This small molecule binds to this protein.
Small molecule (SMILES): CC(=O)N[C@H]1[C@H](O[C@H]2[C@H](O)[C@@H](NC(C)=O)CO[C@@H]2CO)O[C@H](CO)[C@@H](O)[C@@H]1O

Binding-site contacts:
Ligand atom C5 contacts residue ASN1071 of chain 1.C at 3.6 Å.
Ligand atom C3 contacts residue ASN1071 of chain 1.C at 3.8 Å.
Ligand atom N2 contacts residue ASN1071 of chain 1.C at 3.0 Å (h-bond).
Ligand atom O4 contacts residue ALA703 of chain 1.C at 4.4 Å.
Ligand atom C8 contacts residue ASN1071 of chain 1.C at 4.2 Å.
Ligand atom C2 contacts residue ASN1071 of chain 1.C at 2.5 Å.
Ligand atom C1 contacts residue ASN1071 of chain 1.C at 1.4 Å.
Ligand atom C4 contacts residue ASN1071 of chain 1.C at 4.2 Å.
Ligand atom C7 contacts residue ALA703 of chain 1.C at 4.4 Å (hydrophobic).
Ligand atom C7 contacts residue ASN1071 of chain 1.C at 4.0 Å.
Ligand atom O5 contacts residue ASN1071 of chain 1.C at 2.3 Å (h-bond).
Ligand atom C1 contacts residue GLN892 of chain 1.A at 3.9 Å.
Ligand atom C5 contacts residue ALA703 of chain 1.C at 4.1 Å (hydrophobic).
Ligand atom C8 contacts residue ALA703 of chain 1.C at 4.2 Å (hydrophobic).

Sequence of chain 1.C:
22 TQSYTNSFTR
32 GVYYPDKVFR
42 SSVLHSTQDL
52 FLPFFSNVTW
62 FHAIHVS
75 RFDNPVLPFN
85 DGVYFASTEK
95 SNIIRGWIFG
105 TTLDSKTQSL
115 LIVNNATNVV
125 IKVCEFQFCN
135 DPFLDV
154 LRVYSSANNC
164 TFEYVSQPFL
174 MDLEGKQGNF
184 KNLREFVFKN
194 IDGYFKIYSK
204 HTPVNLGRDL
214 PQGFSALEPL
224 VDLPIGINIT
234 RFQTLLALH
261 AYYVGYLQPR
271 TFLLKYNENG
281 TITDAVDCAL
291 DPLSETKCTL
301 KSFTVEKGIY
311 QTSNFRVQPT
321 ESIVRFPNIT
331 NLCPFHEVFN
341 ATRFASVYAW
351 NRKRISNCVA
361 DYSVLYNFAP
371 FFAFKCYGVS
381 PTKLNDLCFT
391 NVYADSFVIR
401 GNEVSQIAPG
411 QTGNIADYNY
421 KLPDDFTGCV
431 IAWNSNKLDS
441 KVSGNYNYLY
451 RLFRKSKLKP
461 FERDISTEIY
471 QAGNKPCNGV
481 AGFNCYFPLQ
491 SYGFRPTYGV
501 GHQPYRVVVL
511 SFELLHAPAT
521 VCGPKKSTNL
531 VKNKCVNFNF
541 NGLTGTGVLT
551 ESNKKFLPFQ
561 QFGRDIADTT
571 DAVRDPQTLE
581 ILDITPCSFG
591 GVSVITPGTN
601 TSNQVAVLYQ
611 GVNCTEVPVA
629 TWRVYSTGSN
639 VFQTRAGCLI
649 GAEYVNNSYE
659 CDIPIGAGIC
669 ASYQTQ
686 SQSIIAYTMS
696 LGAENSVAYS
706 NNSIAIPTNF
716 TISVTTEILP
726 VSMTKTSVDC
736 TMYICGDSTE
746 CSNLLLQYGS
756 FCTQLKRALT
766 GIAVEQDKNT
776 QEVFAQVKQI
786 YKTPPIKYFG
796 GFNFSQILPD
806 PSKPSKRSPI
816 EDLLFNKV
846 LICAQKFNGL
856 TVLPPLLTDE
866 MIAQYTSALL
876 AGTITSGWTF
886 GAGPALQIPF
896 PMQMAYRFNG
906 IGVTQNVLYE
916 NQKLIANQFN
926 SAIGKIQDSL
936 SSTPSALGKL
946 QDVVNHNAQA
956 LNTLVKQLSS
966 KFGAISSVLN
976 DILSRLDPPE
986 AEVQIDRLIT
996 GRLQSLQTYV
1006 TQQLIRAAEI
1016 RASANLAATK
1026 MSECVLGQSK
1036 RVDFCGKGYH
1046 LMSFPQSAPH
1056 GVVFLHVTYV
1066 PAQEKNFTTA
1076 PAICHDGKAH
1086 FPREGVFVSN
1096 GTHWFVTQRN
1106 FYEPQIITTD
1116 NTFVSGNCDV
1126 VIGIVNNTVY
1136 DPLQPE

Sequence of chain 1.A:
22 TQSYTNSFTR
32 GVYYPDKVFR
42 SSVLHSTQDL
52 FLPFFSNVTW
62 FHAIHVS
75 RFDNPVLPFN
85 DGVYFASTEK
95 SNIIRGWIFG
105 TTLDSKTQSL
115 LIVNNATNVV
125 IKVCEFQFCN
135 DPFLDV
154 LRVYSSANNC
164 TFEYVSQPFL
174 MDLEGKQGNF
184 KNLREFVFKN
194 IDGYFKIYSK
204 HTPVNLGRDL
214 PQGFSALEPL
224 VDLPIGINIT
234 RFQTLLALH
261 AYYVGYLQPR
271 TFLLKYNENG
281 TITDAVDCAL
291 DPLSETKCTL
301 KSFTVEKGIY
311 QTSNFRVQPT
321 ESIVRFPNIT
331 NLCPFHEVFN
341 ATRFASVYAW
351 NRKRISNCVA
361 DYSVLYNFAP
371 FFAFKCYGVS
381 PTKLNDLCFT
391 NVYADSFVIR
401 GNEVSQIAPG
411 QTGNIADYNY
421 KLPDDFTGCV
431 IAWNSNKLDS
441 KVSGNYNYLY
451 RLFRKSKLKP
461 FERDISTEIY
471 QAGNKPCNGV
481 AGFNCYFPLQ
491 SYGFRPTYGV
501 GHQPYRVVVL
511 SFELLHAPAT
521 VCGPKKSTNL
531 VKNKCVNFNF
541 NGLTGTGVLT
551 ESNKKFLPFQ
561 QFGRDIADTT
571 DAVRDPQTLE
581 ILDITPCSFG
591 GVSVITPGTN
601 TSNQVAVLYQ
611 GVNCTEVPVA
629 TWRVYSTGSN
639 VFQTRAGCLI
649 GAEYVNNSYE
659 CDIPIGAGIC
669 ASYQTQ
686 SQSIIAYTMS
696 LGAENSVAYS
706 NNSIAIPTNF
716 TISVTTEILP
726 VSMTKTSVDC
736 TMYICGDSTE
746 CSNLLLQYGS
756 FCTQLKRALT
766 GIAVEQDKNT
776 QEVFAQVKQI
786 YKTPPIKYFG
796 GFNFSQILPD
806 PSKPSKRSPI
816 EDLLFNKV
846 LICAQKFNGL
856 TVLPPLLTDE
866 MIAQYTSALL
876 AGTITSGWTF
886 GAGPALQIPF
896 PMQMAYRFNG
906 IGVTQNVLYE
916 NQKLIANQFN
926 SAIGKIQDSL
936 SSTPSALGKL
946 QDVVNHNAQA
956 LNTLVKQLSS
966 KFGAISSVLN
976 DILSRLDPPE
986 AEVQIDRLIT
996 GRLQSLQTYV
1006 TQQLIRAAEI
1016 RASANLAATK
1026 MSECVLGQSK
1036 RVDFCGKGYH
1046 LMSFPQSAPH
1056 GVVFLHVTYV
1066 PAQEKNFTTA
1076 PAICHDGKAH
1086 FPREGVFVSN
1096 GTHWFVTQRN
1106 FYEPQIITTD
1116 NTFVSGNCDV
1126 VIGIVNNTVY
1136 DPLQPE